Sequence of chain 1.E:
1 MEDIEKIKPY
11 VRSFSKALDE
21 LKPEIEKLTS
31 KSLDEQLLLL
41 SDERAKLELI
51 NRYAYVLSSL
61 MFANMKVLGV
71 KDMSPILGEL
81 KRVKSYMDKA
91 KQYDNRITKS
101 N

A small-molecule ligand and the protein it binds are described below.
Small molecule (SMILES): CC(C)C[C@H](NC(=O)[C@@H](N)CC(=O)O)C(=O)N[C@@H](Cc1ccccc1)C(=O)N[C@@H](CC(=O)O)C(=O)N[C@H](C(=O)N[C@@H](Cc1ccccc1)C(=O)N[C@@H](CCC(=O)O)C(=O)N[C@H](C=O)CCC(=O)O)C(C)C

Sequence of chain 1.D:
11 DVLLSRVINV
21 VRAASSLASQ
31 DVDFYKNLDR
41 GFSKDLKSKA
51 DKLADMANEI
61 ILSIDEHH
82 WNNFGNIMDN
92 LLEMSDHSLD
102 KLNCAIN

Binding-site contacts:
Ligand atom OD1 contacts residue LYS84 of chain 1.E at 3.8 Å.
Ligand atom CD1 contacts residue VAL21 of chain 1.D at 4.1 Å (hydrophobic).
Ligand atom CG contacts residue LYS84 of chain 1.E at 4.0 Å.
Ligand atom CD1 contacts residue LEU80 of chain 1.E at 3.7 Å (hydrophobic).
Ligand atom CG contacts residue LYS84 of chain 1.E at 4.1 Å.
Ligand atom CB contacts residue TYR55 of chain 1.E at 3.5 Å (hydrophobic).
Ligand atom CD1 contacts residue MET87 of chain 1.E at 3.7 Å (hydrophobic).
Ligand atom CZ contacts residue MET87 of chain 1.E at 4.0 Å (hydrophobic).
Ligand atom OD1 contacts residue YT31 of chain 1.X at 2.1 Å.
Ligand atom CE1 contacts residue PHE62 of chain 1.E at 3.6 Å (hydrophobic).
Ligand atom CZ contacts residue VAL83 of chain 1.E at 3.8 Å (hydrophobic).
Ligand atom CZ contacts residue SER59 of chain 1.E at 3.7 Å.
Ligand atom OD2 contacts residue YT31 of chain 1.X at 2.9 Å.
Ligand atom OD2 contacts residue LYS84 of chain 1.E at 3.5 Å (salt-bridge).
Ligand atom CG2 contacts residue ARG22 of chain 1.D at 3.9 Å.
Ligand atom CG contacts residue LEU80 of chain 1.E at 3.9 Å (hydrophobic).
Ligand atom CE1 contacts residue VAL21 of chain 1.D at 3.6 Å (hydrophobic).
Ligand atom OE2 contacts residue YT31 of chain 1.X at 2.8 Å.
Ligand atom C contacts residue TYR55 of chain 1.E at 3.3 Å (hydrophobic).
Ligand atom CD1 contacts residue LYS84 of chain 1.E at 4.0 Å.
Ligand atom CD2 contacts residue LEU14 of chain 1.D at 3.5 Å (hydrophobic).
Ligand atom CG2 contacts residue VAL21 of chain 1.D at 3.6 Å (hydrophobic).
Ligand atom CE2 contacts residue LEU80 of chain 1.E at 3.6 Å (hydrophobic).
Ligand atom CE2 contacts residue TYR55 of chain 1.E at 3.8 Å (hydrophobic).
Ligand atom CE2 contacts residue MET87 of chain 1.E at 4.0 Å (hydrophobic).
Ligand atom CE1 contacts residue TYR55 of chain 1.E at 3.9 Å (hydrophobic).
Ligand atom O contacts residue TYR55 of chain 1.E at 2.3 Å (h-bond).
Ligand atom CE1 contacts residue LYS84 of chain 1.E at 3.7 Å.
Ligand atom OE1 contacts residue YT31 of chain 1.X at 2.6 Å.
Ligand atom OE1 contacts residue ARG22 of chain 1.D at 3.2 Å (salt-bridge).
Ligand atom CG contacts residue YT31 of chain 1.X at 3.3 Å.
Ligand atom CD contacts residue YT31 of chain 1.X at 3.0 Å.
Ligand atom CE1 contacts residue LEU80 of chain 1.E at 3.2 Å (hydrophobic).
Ligand atom CZ contacts residue TYR55 of chain 1.E at 3.5 Å (hydrophobic).
Ligand atom CD2 contacts residue LYS84 of chain 1.E at 3.8 Å.
Ligand atom CA contacts residue TYR55 of chain 1.E at 3.8 Å (hydrophobic).
Ligand atom CE2 contacts residue LYS84 of chain 1.E at 3.7 Å.
Ligand atom CZ contacts residue LYS84 of chain 1.E at 3.4 Å.
Ligand atom CD1 contacts residue PHE62 of chain 1.E at 3.5 Å (hydrophobic).
Ligand atom CZ contacts residue LEU80 of chain 1.E at 3.7 Å (hydrophobic).